Sequence of chain 1.H:
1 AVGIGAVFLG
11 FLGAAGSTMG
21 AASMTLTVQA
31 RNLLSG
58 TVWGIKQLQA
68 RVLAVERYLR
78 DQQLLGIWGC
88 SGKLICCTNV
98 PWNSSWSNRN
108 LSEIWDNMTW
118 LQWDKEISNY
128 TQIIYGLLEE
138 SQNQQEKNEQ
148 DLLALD

The small molecule below binds the protein below.
Small molecule (SMILES): CC(=O)N[C@@H]1[C@@H](O)[C@H](O)[C@@H](CO)O[C@H]1O

Binding-site contacts:
Ligand atom C7 contacts residue ASN126 of chain 1.H at 3.5 Å.
Ligand atom O6 contacts residue ASN126 of chain 1.H at 4.1 Å.
Ligand atom C1 contacts residue ASN126 of chain 1.H at 1.4 Å.
Ligand atom O7 contacts residue ASN126 of chain 1.H at 3.8 Å.
Ligand atom C2 contacts residue ASN126 of chain 1.H at 2.5 Å.
Ligand atom C3 contacts residue ASN126 of chain 1.H at 3.8 Å.
Ligand atom C4 contacts residue ASN126 of chain 1.H at 4.2 Å.
Ligand atom N2 contacts residue ASN126 of chain 1.H at 2.9 Å (h-bond).
Ligand atom O5 contacts residue ASN126 of chain 1.H at 2.3 Å (h-bond).
Ligand atom C5 contacts residue ASN126 of chain 1.H at 3.6 Å.
Ligand atom C8 contacts residue LYS122 of chain 1.H at 4.0 Å.